A small-molecule ligand and the protein it binds are described below.
Small molecule (SMILES): CC(=O)N[C@H]1[C@H](O[C@H]2[C@H](O)[C@@H](NC(C)=O)CO[C@@H]2CO[C@@H]2O[C@@H](C)[C@@H](O)[C@@H](O)[C@@H]2O)O[C@H](CO)[C@@H](O[C@@H]2O[C@H](CO)[C@@H](O)[C@H](O)[C@@H]2O)[C@@H]1O

Sequence of chain 1.A:
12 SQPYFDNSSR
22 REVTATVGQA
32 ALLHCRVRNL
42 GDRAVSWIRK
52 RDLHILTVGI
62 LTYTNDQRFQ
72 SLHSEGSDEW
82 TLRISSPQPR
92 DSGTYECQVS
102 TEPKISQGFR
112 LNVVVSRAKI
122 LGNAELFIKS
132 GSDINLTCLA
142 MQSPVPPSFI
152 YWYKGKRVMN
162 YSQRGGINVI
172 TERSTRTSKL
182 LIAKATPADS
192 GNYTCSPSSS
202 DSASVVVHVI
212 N

Binding-site contacts:
Ligand atom C8 contacts residue VAL207 of chain 1.A at 4.4 Å (hydrophobic).
Ligand atom N2 contacts residue ASN193 of chain 1.A at 3.0 Å (h-bond).
Ligand atom C3 contacts residue SER205 of chain 1.A at 4.4 Å.
Ligand atom O5 contacts residue GLY156 of chain 1.A at 4.3 Å.
Ligand atom C4 contacts residue ASN193 of chain 1.A at 4.2 Å.
Ligand atom C3 contacts residue ASN193 of chain 1.A at 3.8 Å.
Ligand atom O4 contacts residue LYS157 of chain 1.A at 2.9 Å.
Ligand atom O6 contacts residue THR195 of chain 1.A at 3.0 Å (h-bond).
Ligand atom O6 contacts residue GLY156 of chain 1.A at 3.8 Å.
Ligand atom C4 contacts residue SER205 of chain 1.A at 4.1 Å.
Ligand atom O7 contacts residue SER203 of chain 1.A at 3.7 Å.
Ligand atom O4 contacts residue GLY156 of chain 1.A at 3.9 Å.
Ligand atom C1 contacts residue ASN193 of chain 1.A at 1.4 Å.
Ligand atom C6 contacts residue THR195 of chain 1.A at 3.7 Å.
Ligand atom C1 contacts residue GLY156 of chain 1.A at 3.6 Å.
Ligand atom C6 contacts residue SER205 of chain 1.A at 3.7 Å.
Ligand atom C5 contacts residue ASN193 of chain 1.A at 3.6 Å.
Ligand atom C5 contacts residue SER205 of chain 1.A at 3.2 Å.
Ligand atom C2 contacts residue ASN193 of chain 1.A at 2.5 Å.
Ligand atom C7 contacts residue ASN193 of chain 1.A at 4.1 Å.
Ligand atom O5 contacts residue SER205 of chain 1.A at 4.0 Å.
Ligand atom O5 contacts residue THR195 of chain 1.A at 3.7 Å.
Ligand atom C5 contacts residue THR195 of chain 1.A at 3.7 Å.
Ligand atom C5 contacts residue LYS157 of chain 1.A at 4.5 Å.
Ligand atom C1 contacts residue THR195 of chain 1.A at 4.4 Å.
Ligand atom O5 contacts residue GLY156 of chain 1.A at 4.5 Å.
Ligand atom C6 contacts residue LYS157 of chain 1.A at 3.4 Å.
Ligand atom O5 contacts residue ASN193 of chain 1.A at 2.3 Å (h-bond).
Ligand atom C4 contacts residue LYS157 of chain 1.A at 4.2 Å.
Ligand atom C1 contacts residue SER205 of chain 1.A at 4.3 Å.
Ligand atom O7 contacts residue ALA204 of chain 1.A at 4.5 Å.
Ligand atom O4 contacts residue SER205 of chain 1.A at 4.1 Å.
Ligand atom O6 contacts residue SER205 of chain 1.A at 4.1 Å.
Ligand atom C1 contacts residue THR195 of chain 1.A at 4.2 Å.